Sequence of chain 1.B:
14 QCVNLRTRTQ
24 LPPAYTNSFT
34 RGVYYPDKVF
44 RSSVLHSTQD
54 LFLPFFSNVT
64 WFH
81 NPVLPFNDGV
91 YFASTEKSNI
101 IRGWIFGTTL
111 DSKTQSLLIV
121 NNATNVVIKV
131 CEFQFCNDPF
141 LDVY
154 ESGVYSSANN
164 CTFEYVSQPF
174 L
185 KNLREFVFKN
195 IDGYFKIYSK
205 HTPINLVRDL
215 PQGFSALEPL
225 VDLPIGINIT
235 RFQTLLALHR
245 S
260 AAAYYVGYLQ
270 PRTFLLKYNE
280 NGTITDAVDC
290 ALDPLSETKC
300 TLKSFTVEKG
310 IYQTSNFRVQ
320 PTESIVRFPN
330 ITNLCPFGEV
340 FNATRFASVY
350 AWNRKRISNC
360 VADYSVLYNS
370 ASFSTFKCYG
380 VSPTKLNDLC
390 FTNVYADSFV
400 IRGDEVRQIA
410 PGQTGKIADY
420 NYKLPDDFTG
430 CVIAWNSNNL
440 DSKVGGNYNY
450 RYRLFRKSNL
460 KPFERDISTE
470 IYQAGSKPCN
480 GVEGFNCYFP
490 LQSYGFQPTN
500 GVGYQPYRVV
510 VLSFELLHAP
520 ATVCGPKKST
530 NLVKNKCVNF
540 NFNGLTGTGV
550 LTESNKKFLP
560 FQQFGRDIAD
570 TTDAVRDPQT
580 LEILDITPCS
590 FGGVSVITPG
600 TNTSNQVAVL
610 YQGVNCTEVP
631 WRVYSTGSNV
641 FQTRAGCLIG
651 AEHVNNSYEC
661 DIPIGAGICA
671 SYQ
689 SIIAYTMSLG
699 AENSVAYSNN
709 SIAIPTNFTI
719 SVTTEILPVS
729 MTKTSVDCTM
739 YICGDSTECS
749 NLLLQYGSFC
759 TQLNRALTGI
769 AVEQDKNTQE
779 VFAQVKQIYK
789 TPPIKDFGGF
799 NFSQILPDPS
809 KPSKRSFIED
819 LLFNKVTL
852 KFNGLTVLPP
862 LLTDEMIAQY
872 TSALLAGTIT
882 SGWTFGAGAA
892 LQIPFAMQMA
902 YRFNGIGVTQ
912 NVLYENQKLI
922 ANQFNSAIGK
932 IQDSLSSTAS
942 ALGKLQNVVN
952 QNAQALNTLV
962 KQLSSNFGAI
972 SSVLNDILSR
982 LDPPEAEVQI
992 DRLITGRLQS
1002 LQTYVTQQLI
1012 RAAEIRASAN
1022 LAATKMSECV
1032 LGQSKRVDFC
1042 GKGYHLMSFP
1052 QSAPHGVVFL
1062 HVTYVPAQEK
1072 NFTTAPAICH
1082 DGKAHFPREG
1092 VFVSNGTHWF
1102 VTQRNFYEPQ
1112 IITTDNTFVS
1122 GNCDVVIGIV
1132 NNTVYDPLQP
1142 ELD

Binding-site contacts:
Ligand atom C5 contacts residue ASN614 of chain 1.B at 3.6 Å.
Ligand atom C8 contacts residue ASN614 of chain 1.B at 4.1 Å.
Ligand atom O5 contacts residue THR616 of chain 1.B at 4.3 Å.
Ligand atom C1 contacts residue ASN614 of chain 1.B at 1.4 Å.
Ligand atom C3 contacts residue ASN614 of chain 1.B at 3.8 Å.
Ligand atom C4 contacts residue ASN614 of chain 1.B at 4.2 Å.
Ligand atom N2 contacts residue ASN614 of chain 1.B at 2.9 Å (h-bond).
Ligand atom O7 contacts residue ASN614 of chain 1.B at 3.0 Å (h-bond).
Ligand atom O5 contacts residue ASN614 of chain 1.B at 2.3 Å (h-bond).
Ligand atom C1 contacts residue THR616 of chain 1.B at 4.3 Å.
Ligand atom C7 contacts residue ASN614 of chain 1.B at 3.2 Å.
Ligand atom C2 contacts residue ASN614 of chain 1.B at 2.5 Å.

A small-molecule ligand and the protein it binds are described below.
Small molecule (SMILES): CC(=O)N[C@H]1[C@H](O[C@H]2[C@H](O)[C@@H](NC(C)=O)CO[C@@H]2CO)O[C@H](CO)[C@@H](O)[C@@H]1O